Binding-site contacts:
Ligand atom C contacts residue SER645 of chain 1.D at 3.7 Å.
Ligand atom OE2 contacts residue SER645 of chain 1.D at 2.6 Å (h-bond).
Ligand atom CB contacts residue GLU696 of chain 1.D at 3.6 Å.
Ligand atom CD contacts residue SER645 of chain 1.D at 3.1 Å.
Ligand atom CD contacts residue GLU696 of chain 1.D at 4.5 Å.
Ligand atom OE1 contacts residue LYS721 of chain 1.D at 4.2 Å.
Ligand atom OXT contacts residue TYR441 of chain 1.D at 3.2 Å.
Ligand atom O contacts residue TYR441 of chain 1.D at 3.8 Å.
Ligand atom OXT contacts residue LEU470 of chain 1.D at 3.6 Å.
Ligand atom N contacts residue TYR723 of chain 1.D at 3.7 Å.
Ligand atom O contacts residue SER645 of chain 1.D at 3.3 Å (h-bond).
Ligand atom CA contacts residue GLU696 of chain 1.D at 3.4 Å.
Ligand atom CD contacts residue GLY644 of chain 1.D at 4.1 Å.
Ligand atom OE2 contacts residue LYS647 of chain 1.D at 3.9 Å.
Ligand atom CG contacts residue GLY644 of chain 1.D at 4.1 Å.
Ligand atom OXT contacts residue PRO469 of chain 1.D at 3.6 Å.
Ligand atom CB contacts residue SER645 of chain 1.D at 4.1 Å.
Ligand atom OE2 contacts residue GLY644 of chain 1.D at 3.1 Å.
Ligand atom N contacts residue PRO469 of chain 1.D at 3.9 Å.
Ligand atom C contacts residue ARG476 of chain 1.D at 3.8 Å.
Ligand atom CB contacts residue TYR441 of chain 1.D at 3.5 Å (hydrophobic).
Ligand atom N contacts residue LEU470 of chain 1.D at 4.4 Å.
Ligand atom CG contacts residue TYR441 of chain 1.D at 3.9 Å (hydrophobic).
Ligand atom C contacts residue TYR441 of chain 1.D at 3.5 Å (hydrophobic).
Ligand atom CG contacts residue SER645 of chain 1.D at 3.8 Å.
Ligand atom OXT contacts residue THR471 of chain 1.D at 3.9 Å.
Ligand atom OE2 contacts residue THR646 of chain 1.D at 2.4 Å (h-bond).
Ligand atom CD contacts residue THR646 of chain 1.D at 3.1 Å.
Ligand atom OXT contacts residue ARG476 of chain 1.D at 3.9 Å.
Ligand atom CA contacts residue THR471 of chain 1.D at 3.3 Å.
Ligand atom OE1 contacts residue GLU696 of chain 1.D at 3.6 Å (salt-bridge).
Ligand atom O contacts residue ARG476 of chain 1.D at 2.9 Å (salt-bridge).
Ligand atom OE1 contacts residue THR646 of chain 1.D at 2.5 Å (h-bond).
Ligand atom CA contacts residue TYR441 of chain 1.D at 4.1 Å (hydrophobic).
Ligand atom N contacts residue THR471 of chain 1.D at 2.5 Å (h-bond).
Ligand atom N contacts residue GLU696 of chain 1.D at 2.9 Å (salt-bridge).
Ligand atom CA contacts residue SER645 of chain 1.D at 3.4 Å.
Ligand atom OE1 contacts residue SER645 of chain 1.D at 3.2 Å (h-bond).
Ligand atom C contacts residue THR471 of chain 1.D at 4.0 Å.
Ligand atom N contacts residue SER645 of chain 1.D at 4.4 Å.

Sequence of chain 1.D:
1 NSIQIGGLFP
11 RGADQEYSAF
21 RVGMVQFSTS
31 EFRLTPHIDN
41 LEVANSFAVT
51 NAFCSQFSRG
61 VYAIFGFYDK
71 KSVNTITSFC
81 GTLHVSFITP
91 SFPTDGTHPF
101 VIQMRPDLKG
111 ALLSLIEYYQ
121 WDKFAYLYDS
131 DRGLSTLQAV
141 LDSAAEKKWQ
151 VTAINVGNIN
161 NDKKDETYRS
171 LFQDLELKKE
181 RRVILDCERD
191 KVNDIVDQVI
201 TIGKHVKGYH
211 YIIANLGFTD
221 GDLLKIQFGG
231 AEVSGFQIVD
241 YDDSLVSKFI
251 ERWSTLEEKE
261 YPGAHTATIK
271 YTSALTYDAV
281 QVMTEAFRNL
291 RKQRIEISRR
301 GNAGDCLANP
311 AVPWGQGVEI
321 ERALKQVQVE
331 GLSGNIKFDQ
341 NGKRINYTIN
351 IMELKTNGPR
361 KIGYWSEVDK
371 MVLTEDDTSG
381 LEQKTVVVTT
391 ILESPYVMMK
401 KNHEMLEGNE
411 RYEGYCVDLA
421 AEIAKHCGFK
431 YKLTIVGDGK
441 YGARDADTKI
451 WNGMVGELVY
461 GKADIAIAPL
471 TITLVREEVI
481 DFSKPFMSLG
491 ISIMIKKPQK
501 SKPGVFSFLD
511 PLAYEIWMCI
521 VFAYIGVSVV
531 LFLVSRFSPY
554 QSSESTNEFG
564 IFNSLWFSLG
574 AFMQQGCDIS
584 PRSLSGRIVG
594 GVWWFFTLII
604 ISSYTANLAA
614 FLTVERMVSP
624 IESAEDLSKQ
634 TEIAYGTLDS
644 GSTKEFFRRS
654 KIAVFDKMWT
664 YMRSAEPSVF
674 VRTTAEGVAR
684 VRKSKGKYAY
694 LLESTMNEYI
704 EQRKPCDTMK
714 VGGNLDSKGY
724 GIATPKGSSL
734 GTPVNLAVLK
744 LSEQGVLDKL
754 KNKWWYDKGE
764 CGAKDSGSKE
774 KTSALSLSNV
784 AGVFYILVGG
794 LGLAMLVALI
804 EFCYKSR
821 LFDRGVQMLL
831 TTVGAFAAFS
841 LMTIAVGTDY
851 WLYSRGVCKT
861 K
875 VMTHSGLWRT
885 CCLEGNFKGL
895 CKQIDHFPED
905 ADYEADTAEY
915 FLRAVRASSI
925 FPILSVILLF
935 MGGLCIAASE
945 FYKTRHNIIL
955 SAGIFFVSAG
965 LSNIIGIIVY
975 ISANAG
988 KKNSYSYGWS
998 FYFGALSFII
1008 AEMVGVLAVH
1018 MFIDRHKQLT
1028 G

The protein below binds the small molecule below.
Small molecule (SMILES): N[C@@H](CCC(=O)O)C(=O)O